Binding-site contacts:
Ligand atom C8 contacts residue ARG22 of chain 1.A at 4.0 Å.
Ligand atom C2 contacts residue ASN16 of chain 1.A at 2.5 Å.
Ligand atom O4 contacts residue ARG22 of chain 1.A at 4.4 Å.
Ligand atom C4 contacts residue ASN16 of chain 1.A at 4.2 Å.
Ligand atom N2 contacts residue THR5 of chain 1.A at 4.2 Å.
Ligand atom C3 contacts residue ARG22 of chain 1.A at 4.3 Å.
Ligand atom C7 contacts residue VAL21 of chain 1.A at 4.0 Å (hydrophobic).
Ligand atom O7 contacts residue GLU6 of chain 1.A at 4.5 Å.
Ligand atom C2 contacts residue VAL21 of chain 1.A at 3.7 Å (hydrophobic).
Ligand atom C8 contacts residue VAL21 of chain 1.A at 3.9 Å (hydrophobic).
Ligand atom C8 contacts residue THR5 of chain 1.A at 3.7 Å.
Ligand atom C5 contacts residue ASN16 of chain 1.A at 3.6 Å.
Ligand atom C8 contacts residue PHE10 of chain 1.A at 3.9 Å (hydrophobic).
Ligand atom C1 contacts residue GLY19 of chain 1.A at 4.0 Å.
Ligand atom C3 contacts residue ASN16 of chain 1.A at 3.8 Å.
Ligand atom N2 contacts residue ASN16 of chain 1.A at 3.0 Å (h-bond).
Ligand atom C8 contacts residue GLY19 of chain 1.A at 4.1 Å.
Ligand atom C7 contacts residue ARG22 of chain 1.A at 4.0 Å.
Ligand atom C7 contacts residue THR5 of chain 1.A at 3.7 Å.
Ligand atom O7 contacts residue THR5 of chain 1.A at 3.8 Å.
Ligand atom C5 contacts residue GLY19 of chain 1.A at 3.4 Å.
Ligand atom O5 contacts residue GLY19 of chain 1.A at 3.7 Å.
Ligand atom C1 contacts residue ASN16 of chain 1.A at 1.4 Å.
Ligand atom O7 contacts residue GLY19 of chain 1.A at 4.4 Å.
Ligand atom O7 contacts residue ARG22 of chain 1.A at 3.1 Å (salt-bridge).
Ligand atom C3 contacts residue VAL21 of chain 1.A at 3.9 Å (hydrophobic).
Ligand atom O7 contacts residue ASN16 of chain 1.A at 4.1 Å.
Ligand atom C7 contacts residue ASN16 of chain 1.A at 3.8 Å.
Ligand atom C8 contacts residue SER23 of chain 1.A at 4.1 Å.
Ligand atom C7 contacts residue GLY19 of chain 1.A at 4.4 Å.
Ligand atom N2 contacts residue VAL21 of chain 1.A at 3.0 Å (h-bond).
Ligand atom O5 contacts residue ASN16 of chain 1.A at 2.3 Å (h-bond).
Ligand atom C6 contacts residue GLY19 of chain 1.A at 3.8 Å.
Ligand atom C5 contacts residue ARG22 of chain 1.A at 4.5 Å.
Ligand atom C1 contacts residue VAL21 of chain 1.A at 3.7 Å (hydrophobic).

Sequence of chain 1.A:
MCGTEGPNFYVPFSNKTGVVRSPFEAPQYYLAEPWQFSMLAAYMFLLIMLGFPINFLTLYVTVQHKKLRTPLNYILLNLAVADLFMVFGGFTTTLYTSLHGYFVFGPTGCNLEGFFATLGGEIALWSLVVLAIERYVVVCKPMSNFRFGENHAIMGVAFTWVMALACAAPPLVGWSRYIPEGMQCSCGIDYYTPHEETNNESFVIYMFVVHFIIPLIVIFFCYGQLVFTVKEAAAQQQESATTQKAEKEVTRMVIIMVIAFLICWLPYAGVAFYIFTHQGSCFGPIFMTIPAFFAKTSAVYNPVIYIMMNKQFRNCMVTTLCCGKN

This protein binds this small molecule.
Small molecule (SMILES): CC(=O)N[C@H]1[C@H](O[C@H]2[C@H](O)[C@@H](NC(C)=O)CO[C@@H]2CO)O[C@H](CO)[C@@H](O[C@@H]2O[C@H](CO[C@H]3O[C@H](CO)[C@@H](O)[C@H](O)[C@@H]3O)[C@@H](O)[C@H](O[C@H]3O[C@H](CO)[C@@H](O)[C@H](O)[C@@H]3O)[C@@H]2O)[C@@H]1O